Binding-site contacts:
Ligand atom O3' contacts residue TRP152 of chain 1.D at 3.5 Å.
Ligand atom C2 contacts residue TRP153 of chain 1.D at 3.2 Å (hydrophobic).
Ligand atom O2 contacts residue PHE158 of chain 1.D at 3.2 Å.
Ligand atom C2M contacts residue SAH1 of chain 1.K at 3.3 Å.
Ligand atom O2A contacts residue ARG177 of chain 1.D at 2.8 Å (salt-bridge).
Ligand atom O3' contacts residue SER181 of chain 1.D at 2.7 Å (h-bond).
Ligand atom C4Q contacts residue TYR14 of chain 1.D at 3.4 Å (hydrophobic).
Ligand atom C1' contacts residue TRP153 of chain 1.D at 3.2 Å (hydrophobic).
Ligand atom C6 contacts residue TRP153 of chain 1.D at 3.4 Å (hydrophobic).
Ligand atom C1M contacts residue PHE118 of chain 1.D at 3.2 Å (hydrophobic).
Ligand atom O2Q contacts residue ARG241 of chain 1.D at 2.9 Å (salt-bridge).
Ligand atom O2B contacts residue LYS29 of chain 1.D at 2.7 Å (salt-bridge).
Ligand atom O1B contacts residue ARG241 of chain 1.D at 2.8 Å (salt-bridge).
Ligand atom C2 contacts residue THR159 of chain 1.D at 3.1 Å.
Ligand atom O2 contacts residue TRP153 of chain 1.D at 3.3 Å.
Ligand atom O4Q contacts residue TYR14 of chain 1.D at 2.6 Å (h-bond).
Ligand atom O2A contacts residue SER179 of chain 1.D at 2.7 Å (h-bond).
Ligand atom N3Q contacts residue PHE118 of chain 1.D at 2.9 Å (h-bond).
Ligand atom O4 contacts residue TRP153 of chain 1.D at 3.6 Å.
Ligand atom C3' contacts residue SER181 of chain 1.D at 3.3 Å.
Ligand atom O2B contacts residue HIS26 of chain 1.D at 3.5 Å.
Ligand atom C4 contacts residue TRP153 of chain 1.D at 3.4 Å (hydrophobic).
Ligand atom C2' contacts residue TYR162 of chain 1.D at 3.6 Å (hydrophobic).
Ligand atom N3 contacts residue TRP153 of chain 1.D at 3.5 Å.
Ligand atom O4' contacts residue TRP153 of chain 1.D at 2.9 Å (h-bond).
Ligand atom C6Q contacts residue HIS210 of chain 1.D at 3.6 Å.
Ligand atom N1 contacts residue TRP153 of chain 1.D at 3.2 Å (h-bond).
Ligand atom C2M contacts residue PHE118 of chain 1.D at 3.2 Å (hydrophobic).
Ligand atom C4 contacts residue THR159 of chain 1.D at 3.6 Å.
Ligand atom O2 contacts residue THR159 of chain 1.D at 3.1 Å (h-bond).
Ligand atom C5 contacts residue TRP153 of chain 1.D at 3.4 Å (hydrophobic).
Ligand atom O2 contacts residue ASN157 of chain 1.D at 3.6 Å.
Ligand atom C2' contacts residue THR159 of chain 1.D at 3.7 Å.
Ligand atom O1B contacts residue PHE118 of chain 1.D at 3.5 Å.
Ligand atom N1 contacts residue THR159 of chain 1.D at 3.3 Å (h-bond).
Ligand atom O5Q contacts residue ILE190 of chain 1.D at 3.5 Å.
Ligand atom N3 contacts residue ASN157 of chain 1.D at 2.9 Å (h-bond).
Ligand atom O2Q contacts residue PHE118 of chain 1.D at 3.4 Å.
Ligand atom O1A contacts residue LYS29 of chain 1.D at 3.3 Å (salt-bridge).
Ligand atom N3 contacts residue THR159 of chain 1.D at 3.3 Å (h-bond).

A small-molecule ligand and the protein it binds are described below.
Small molecule (SMILES): Cc1cn([C@H]2C[C@H](O)[C@@H](COP(=O)(O)OP(=O)(O)O[C@H]3O[C@H](C)[C@@H](O)[C@H](N(C)C)[C@H]3O)O2)c(=O)[nH]c1=O

Sequence of chain 1.D:
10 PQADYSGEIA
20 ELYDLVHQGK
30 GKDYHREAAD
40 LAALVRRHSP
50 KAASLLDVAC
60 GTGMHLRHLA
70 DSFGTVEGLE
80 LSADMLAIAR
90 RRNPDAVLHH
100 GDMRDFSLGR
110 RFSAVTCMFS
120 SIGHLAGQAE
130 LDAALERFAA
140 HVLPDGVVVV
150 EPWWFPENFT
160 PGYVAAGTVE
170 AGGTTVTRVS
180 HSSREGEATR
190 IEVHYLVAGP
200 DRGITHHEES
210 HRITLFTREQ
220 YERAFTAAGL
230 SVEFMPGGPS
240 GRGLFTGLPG